Binding-site contacts:
Ligand atom C2 contacts residue ASN706 of chain 1.B at 2.5 Å.
Ligand atom O7 contacts residue PHE794 of chain 1.C at 4.2 Å.
Ligand atom C6 contacts residue ASN706 of chain 1.B at 4.5 Å.
Ligand atom C1 contacts residue ASN706 of chain 1.B at 1.4 Å.
Ligand atom C3 contacts residue ASN706 of chain 1.B at 3.8 Å.
Ligand atom O7 contacts residue PRO896 of chain 1.C at 4.4 Å.
Ligand atom N2 contacts residue ASN706 of chain 1.B at 3.0 Å (h-bond).
Ligand atom C2 contacts residue TYR793 of chain 1.C at 4.0 Å (hydrophobic).
Ligand atom O6 contacts residue ASN706 of chain 1.B at 4.0 Å.
Ligand atom C3 contacts residue ILE791 of chain 1.C at 4.3 Å (hydrophobic).
Ligand atom N2 contacts residue TYR793 of chain 1.C at 3.4 Å.
Ligand atom O5 contacts residue ASN706 of chain 1.B at 2.3 Å (h-bond).
Ligand atom C8 contacts residue ASN706 of chain 1.B at 3.4 Å.
Ligand atom C7 contacts residue TYR793 of chain 1.C at 3.9 Å (hydrophobic).
Ligand atom C7 contacts residue ASN706 of chain 1.B at 3.5 Å.
Ligand atom O7 contacts residue GLY795 of chain 1.C at 3.7 Å.
Ligand atom C4 contacts residue ILE791 of chain 1.C at 4.2 Å (hydrophobic).
Ligand atom C8 contacts residue SER705 of chain 1.B at 3.6 Å.
Ligand atom O3 contacts residue ILE791 of chain 1.C at 3.3 Å.
Ligand atom C4 contacts residue ASN706 of chain 1.B at 4.1 Å.
Ligand atom C5 contacts residue ASN706 of chain 1.B at 3.7 Å.
Ligand atom O7 contacts residue TYR704 of chain 1.B at 2.8 Å (h-bond).
Ligand atom C7 contacts residue TYR704 of chain 1.B at 3.3 Å (hydrophobic).
Ligand atom C8 contacts residue TYR704 of chain 1.B at 3.3 Å (hydrophobic).
Ligand atom O7 contacts residue TYR793 of chain 1.C at 4.0 Å.
Ligand atom O7 contacts residue ASN706 of chain 1.B at 4.4 Å.
Ligand atom O3 contacts residue TYR793 of chain 1.C at 2.9 Å (h-bond).
Ligand atom C3 contacts residue TYR793 of chain 1.C at 3.4 Å (hydrophobic).
Ligand atom O4 contacts residue ILE791 of chain 1.C at 3.6 Å.

Sequence of chain 1.C:
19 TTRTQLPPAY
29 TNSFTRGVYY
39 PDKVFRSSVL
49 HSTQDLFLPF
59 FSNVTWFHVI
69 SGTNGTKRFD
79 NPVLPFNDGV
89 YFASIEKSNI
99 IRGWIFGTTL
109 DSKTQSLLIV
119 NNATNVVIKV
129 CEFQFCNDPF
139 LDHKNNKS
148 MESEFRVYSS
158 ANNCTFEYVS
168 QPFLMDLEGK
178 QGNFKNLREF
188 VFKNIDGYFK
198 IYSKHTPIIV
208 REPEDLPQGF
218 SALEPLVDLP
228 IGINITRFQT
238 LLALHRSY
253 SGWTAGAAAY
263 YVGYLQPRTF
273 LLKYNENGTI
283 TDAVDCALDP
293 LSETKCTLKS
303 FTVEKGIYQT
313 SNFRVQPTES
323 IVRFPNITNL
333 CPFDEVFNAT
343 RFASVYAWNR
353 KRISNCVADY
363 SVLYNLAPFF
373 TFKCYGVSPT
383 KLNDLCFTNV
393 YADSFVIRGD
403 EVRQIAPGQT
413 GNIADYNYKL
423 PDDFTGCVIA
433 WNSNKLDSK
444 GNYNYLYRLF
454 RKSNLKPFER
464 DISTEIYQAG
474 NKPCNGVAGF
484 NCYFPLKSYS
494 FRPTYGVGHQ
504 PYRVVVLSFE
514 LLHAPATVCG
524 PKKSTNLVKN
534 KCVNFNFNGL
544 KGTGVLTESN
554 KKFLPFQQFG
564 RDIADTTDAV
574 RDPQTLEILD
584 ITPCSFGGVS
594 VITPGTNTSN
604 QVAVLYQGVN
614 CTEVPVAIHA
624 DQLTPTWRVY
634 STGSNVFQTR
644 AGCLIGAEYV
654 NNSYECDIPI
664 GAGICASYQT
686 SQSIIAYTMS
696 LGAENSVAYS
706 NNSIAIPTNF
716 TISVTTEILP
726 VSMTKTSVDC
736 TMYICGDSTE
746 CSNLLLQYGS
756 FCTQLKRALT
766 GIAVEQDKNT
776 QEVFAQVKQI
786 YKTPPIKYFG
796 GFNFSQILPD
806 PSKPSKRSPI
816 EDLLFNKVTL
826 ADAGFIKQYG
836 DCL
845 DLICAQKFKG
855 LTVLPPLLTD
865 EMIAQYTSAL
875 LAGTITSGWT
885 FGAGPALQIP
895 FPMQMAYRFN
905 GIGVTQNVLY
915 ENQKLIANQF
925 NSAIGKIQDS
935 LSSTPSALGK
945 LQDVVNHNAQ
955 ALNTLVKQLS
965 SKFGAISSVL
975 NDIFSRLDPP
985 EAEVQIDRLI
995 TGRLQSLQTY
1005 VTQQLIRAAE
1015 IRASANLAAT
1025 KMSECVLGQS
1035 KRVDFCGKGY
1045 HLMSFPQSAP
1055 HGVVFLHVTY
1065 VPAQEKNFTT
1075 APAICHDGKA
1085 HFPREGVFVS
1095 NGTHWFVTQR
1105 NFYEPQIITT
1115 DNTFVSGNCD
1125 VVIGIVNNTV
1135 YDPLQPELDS

A protein and the small-molecule ligand that binds it are described below.
Small molecule (SMILES): CC(=O)N[C@@H]1[C@@H](O)[C@H](O)[C@@H](CO)O[C@H]1O

Sequence of chain 1.B:
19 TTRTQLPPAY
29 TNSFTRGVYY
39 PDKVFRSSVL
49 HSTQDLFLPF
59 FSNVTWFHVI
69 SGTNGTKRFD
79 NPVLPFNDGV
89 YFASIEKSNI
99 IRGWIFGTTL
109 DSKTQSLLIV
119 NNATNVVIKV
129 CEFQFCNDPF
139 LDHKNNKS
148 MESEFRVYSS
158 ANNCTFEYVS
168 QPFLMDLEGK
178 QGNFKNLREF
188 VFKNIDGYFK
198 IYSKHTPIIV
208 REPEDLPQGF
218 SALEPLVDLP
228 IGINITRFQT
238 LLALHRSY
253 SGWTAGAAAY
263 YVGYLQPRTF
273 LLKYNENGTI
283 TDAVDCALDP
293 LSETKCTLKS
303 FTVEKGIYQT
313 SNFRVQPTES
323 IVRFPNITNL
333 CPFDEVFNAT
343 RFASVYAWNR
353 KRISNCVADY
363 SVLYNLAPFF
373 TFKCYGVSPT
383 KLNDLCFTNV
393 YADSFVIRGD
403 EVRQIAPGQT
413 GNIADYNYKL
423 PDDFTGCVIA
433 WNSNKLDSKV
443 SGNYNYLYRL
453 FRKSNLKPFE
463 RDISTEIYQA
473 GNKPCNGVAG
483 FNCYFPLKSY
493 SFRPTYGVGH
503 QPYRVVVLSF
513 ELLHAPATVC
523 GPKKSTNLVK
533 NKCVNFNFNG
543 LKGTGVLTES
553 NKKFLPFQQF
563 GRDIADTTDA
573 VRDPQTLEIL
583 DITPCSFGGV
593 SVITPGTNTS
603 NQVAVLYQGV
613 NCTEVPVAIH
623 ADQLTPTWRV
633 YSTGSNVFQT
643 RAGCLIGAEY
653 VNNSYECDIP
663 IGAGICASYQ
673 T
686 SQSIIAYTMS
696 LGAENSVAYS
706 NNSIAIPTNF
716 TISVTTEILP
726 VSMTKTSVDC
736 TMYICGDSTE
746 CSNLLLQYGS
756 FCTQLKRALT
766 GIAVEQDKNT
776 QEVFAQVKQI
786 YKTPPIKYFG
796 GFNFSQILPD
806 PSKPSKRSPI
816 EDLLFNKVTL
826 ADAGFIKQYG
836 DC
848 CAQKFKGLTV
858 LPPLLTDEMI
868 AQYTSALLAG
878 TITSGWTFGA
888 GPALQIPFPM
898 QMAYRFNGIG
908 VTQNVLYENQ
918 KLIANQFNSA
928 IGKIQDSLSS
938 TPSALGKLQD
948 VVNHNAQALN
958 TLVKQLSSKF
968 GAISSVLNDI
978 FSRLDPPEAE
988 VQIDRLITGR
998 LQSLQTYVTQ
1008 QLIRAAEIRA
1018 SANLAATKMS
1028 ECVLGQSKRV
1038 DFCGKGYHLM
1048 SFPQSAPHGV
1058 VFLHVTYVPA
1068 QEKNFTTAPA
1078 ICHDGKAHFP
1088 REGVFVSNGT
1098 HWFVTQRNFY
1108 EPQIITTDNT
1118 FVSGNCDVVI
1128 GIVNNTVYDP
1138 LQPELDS